The protein below binds the small molecule below.
Small molecule (SMILES): Cn1cc(CNC(=O)c2cccn2C(=O)[C@@H](CC2CCCCC2)NCC(=O)O)cc1C(=N)N

Binding-site contacts:
Ligand atom C2 contacts residue GLY230 of chain 1.B at 3.1 Å.
Ligand atom C1 contacts residue GLY228 of chain 1.B at 3.6 Å.
Ligand atom C6 contacts residue SER205 of chain 1.B at 3.0 Å.
Ligand atom N3 contacts residue TRP227 of chain 1.B at 3.7 Å.
Ligand atom N contacts residue ASP199 of chain 1.B at 2.9 Å (salt-bridge).
Ligand atom C22 contacts residue GLY228 of chain 1.B at 3.7 Å.
Ligand atom C16 contacts residue TRP227 of chain 1.B at 3.6 Å (hydrophobic).
Ligand atom C8 contacts residue SER226 of chain 1.B at 3.6 Å.
Ligand atom N1 contacts residue ASP199 of chain 1.B at 3.3 Å (salt-bridge).
Ligand atom N5 contacts residue GLY228 of chain 1.B at 2.8 Å (h-bond).
Ligand atom N contacts residue GLY230 of chain 1.B at 3.0 Å (h-bond).
Ligand atom N3 contacts residue SER205 of chain 1.B at 3.5 Å (h-bond).
Ligand atom C21 contacts residue GLY228 of chain 1.B at 3.6 Å.
Ligand atom C6 contacts residue SER226 of chain 1.B at 3.7 Å.
Ligand atom N1 contacts residue ALA200 of chain 1.B at 3.8 Å.
Ligand atom C14 contacts residue GLY228 of chain 1.B at 3.4 Å.
Ligand atom N2 contacts residue GLU202 of chain 1.B at 3.5 Å (salt-bridge).
Ligand atom C12 contacts residue TRP227 of chain 1.B at 3.8 Å (hydrophobic).
Ligand atom C contacts residue GLY228 of chain 1.B at 3.7 Å.
Ligand atom N3 contacts residue HIS43 of chain 1.B at 3.7 Å.
Ligand atom C2 contacts residue GLY228 of chain 1.B at 3.7 Å.
Ligand atom C19 contacts residue TYR47 of chain 1.B at 3.5 Å (hydrophobic).
Ligand atom O3 contacts residue GLY228 of chain 1.B at 3.4 Å (h-bond).
Ligand atom N2 contacts residue GLY228 of chain 1.B at 3.7 Å.
Ligand atom N3 contacts residue SER226 of chain 1.B at 2.7 Å (h-bond).
Ligand atom C9 contacts residue HIS43 of chain 1.B at 3.5 Å.
Ligand atom C18 contacts residue GLU94 of chain 1.B at 3.5 Å.
Ligand atom C12 contacts residue GLY228 of chain 1.B at 3.7 Å.
Ligand atom C10 contacts residue TRP50 of chain 1.B at 3.6 Å (hydrophobic).
Ligand atom N1 contacts residue GLY238 of chain 1.B at 3.7 Å.
Ligand atom C13 contacts residue GLY228 of chain 1.B at 3.5 Å.
Ligand atom N contacts residue ALA200 of chain 1.B at 3.1 Å (h-bond).
Ligand atom O1 contacts residue TRP227 of chain 1.B at 3.1 Å.
Ligand atom O3 contacts residue GLU229 of chain 1.B at 3.5 Å.
Ligand atom C2 contacts residue GLU202 of chain 1.B at 3.1 Å.
Ligand atom O3 contacts residue GLY230 of chain 1.B at 3.0 Å (h-bond).
Ligand atom O1 contacts residue GLY228 of chain 1.B at 3.0 Å (h-bond).
Ligand atom C contacts residue ALA200 of chain 1.B at 3.5 Å (hydrophobic).
Ligand atom C3 contacts residue GLU202 of chain 1.B at 3.2 Å.
Ligand atom C7 contacts residue SER226 of chain 1.B at 3.6 Å.

Sequence of chain 1.B:
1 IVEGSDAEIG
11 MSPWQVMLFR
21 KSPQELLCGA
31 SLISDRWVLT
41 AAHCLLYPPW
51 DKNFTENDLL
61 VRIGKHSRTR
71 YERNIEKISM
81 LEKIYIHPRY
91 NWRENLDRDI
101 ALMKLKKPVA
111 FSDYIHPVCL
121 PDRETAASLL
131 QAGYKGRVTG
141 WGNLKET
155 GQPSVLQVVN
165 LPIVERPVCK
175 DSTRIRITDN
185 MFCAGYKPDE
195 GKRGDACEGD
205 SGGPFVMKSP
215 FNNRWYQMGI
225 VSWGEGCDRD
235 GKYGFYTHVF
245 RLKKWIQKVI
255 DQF